Sequence of chain 2.C:
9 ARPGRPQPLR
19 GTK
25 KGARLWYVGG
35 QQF

Sequence of chain 2.A:
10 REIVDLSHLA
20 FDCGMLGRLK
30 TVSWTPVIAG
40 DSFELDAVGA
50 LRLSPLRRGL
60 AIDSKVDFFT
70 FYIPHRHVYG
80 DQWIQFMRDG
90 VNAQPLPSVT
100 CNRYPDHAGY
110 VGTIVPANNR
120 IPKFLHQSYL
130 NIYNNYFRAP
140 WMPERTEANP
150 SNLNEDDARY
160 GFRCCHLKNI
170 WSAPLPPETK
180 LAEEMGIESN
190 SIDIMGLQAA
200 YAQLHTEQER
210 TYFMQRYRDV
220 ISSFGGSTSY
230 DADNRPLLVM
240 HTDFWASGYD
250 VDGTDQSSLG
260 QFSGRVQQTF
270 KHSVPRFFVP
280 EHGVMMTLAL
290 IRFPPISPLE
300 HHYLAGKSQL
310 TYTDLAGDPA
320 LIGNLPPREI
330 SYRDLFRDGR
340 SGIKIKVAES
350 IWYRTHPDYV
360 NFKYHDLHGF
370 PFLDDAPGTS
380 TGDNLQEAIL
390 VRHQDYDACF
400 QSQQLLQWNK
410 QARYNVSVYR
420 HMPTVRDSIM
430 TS

Binding-site contacts:
Ligand atom OP1 contacts residue ARG28 of chain 2.C at 3.2 Å (salt-bridge).
Ligand atom O5' contacts residue DC1 of chain 2.H at 2.6 Å.
Ligand atom OP1 contacts residue DC1 of chain 2.H at 3.8 Å.
Ligand atom O4' contacts residue DC1 of chain 2.H at 3.9 Å.
Ligand atom O3' contacts residue ARG28 of chain 2.C at 3.5 Å (salt-bridge).
Ligand atom OP2 contacts residue DC1 of chain 2.H at 2.0 Å.
Ligand atom N3 contacts residue GLU208 of chain 2.A at 2.7 Å (salt-bridge).
Ligand atom OP1 contacts residue ARG28 of chain 2.C at 3.9 Å.
Ligand atom C4' contacts residue TYR31 of chain 2.C at 4.0 Å (hydrophobic).
Ligand atom O5' contacts residue TYR31 of chain 2.C at 3.4 Å (h-bond).
Ligand atom OP2 contacts residue GLN35 of chain 2.C at 3.9 Å.
Ligand atom C5 contacts residue GLU208 of chain 2.A at 3.4 Å.
Ligand atom C4 contacts residue PHE212 of chain 2.A at 3.9 Å (hydrophobic).
Ligand atom C4' contacts residue DC1 of chain 2.E at 3.9 Å.
Ligand atom C4 contacts residue GLU208 of chain 2.A at 3.4 Å.
Ligand atom C5' contacts residue DC1 of chain 2.H at 2.3 Å.
Ligand atom N1 contacts residue HIS204 of chain 2.A at 3.9 Å.
Ligand atom C3' contacts residue DC1 of chain 2.E at 2.9 Å.
Ligand atom O4' contacts residue PHE212 of chain 2.A at 3.4 Å.
Ligand atom C1' contacts residue DC1 of chain 2.E at 3.6 Å.
Ligand atom OP1 contacts residue GLY34 of chain 2.C at 3.8 Å.
Ligand atom C1' contacts residue ALA27 of chain 2.C at 3.8 Å (hydrophobic).
Ligand atom O3' contacts residue DC1 of chain 2.E at 3.3 Å.
Ligand atom N3 contacts residue PHE212 of chain 2.A at 2.9 Å.
Ligand atom C2' contacts residue DC1 of chain 2.E at 2.2 Å.
Ligand atom C2 contacts residue GLU208 of chain 2.A at 1.6 Å.
Ligand atom P contacts residue DC1 of chain 2.H at 2.5 Å.
Ligand atom C2 contacts residue PHE212 of chain 2.A at 3.8 Å (hydrophobic).
Ligand atom N6 contacts residue GLU208 of chain 2.A at 3.4 Å (salt-bridge).
Ligand atom C2' contacts residue ARG28 of chain 2.C at 4.0 Å.
Ligand atom C3' contacts residue DC1 of chain 2.H at 3.9 Å.
Ligand atom N9 contacts residue PHE212 of chain 2.A at 4.0 Å.
Ligand atom C6 contacts residue GLU208 of chain 2.A at 2.6 Å.
Ligand atom C1' contacts residue PHE212 of chain 2.A at 3.5 Å (hydrophobic).
Ligand atom N1 contacts residue GLU208 of chain 2.A at 1.5 Å (salt-bridge).
Ligand atom C5' contacts residue TYR31 of chain 2.C at 2.9 Å (hydrophobic).
Ligand atom C2 contacts residue HIS204 of chain 2.A at 4.0 Å.
Ligand atom C5' contacts residue ARG28 of chain 2.C at 3.1 Å.
Ligand atom C4' contacts residue DC1 of chain 2.H at 2.8 Å.
Ligand atom O5' contacts residue ARG28 of chain 2.C at 3.4 Å.

The small molecule below binds the protein below.
Small molecule (SMILES): Nc1ncnc2c1N1CN2[C@H]2C[C@]3(OP3(O)(O)OC[C@H]3OCC[C@@H]3O[P](=O)(O)OC[C@H]3O[C@@H]1C[C@@H]3O)[C@@H](CO[P](=O)(O)O[C@H]1CCO[C@@H]1COP(=O)=O)O2